Sequence of chain 4.A:
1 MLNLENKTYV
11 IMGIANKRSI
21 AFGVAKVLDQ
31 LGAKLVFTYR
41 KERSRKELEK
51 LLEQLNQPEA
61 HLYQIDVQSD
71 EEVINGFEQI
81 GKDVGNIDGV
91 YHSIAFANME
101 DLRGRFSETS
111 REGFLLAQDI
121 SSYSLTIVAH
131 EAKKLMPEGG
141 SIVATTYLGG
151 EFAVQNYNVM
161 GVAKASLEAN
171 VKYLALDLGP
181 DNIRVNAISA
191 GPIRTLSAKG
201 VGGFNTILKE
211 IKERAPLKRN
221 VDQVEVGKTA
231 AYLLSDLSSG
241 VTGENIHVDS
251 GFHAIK

A protein and the small-molecule ligand that binds it are described below.
Small molecule (SMILES): Cc1c(CN(C)C(=O)CCc2cnc3c(c2)CCC(=O)N3)oc2ccccc12

Binding-site contacts:
Ligand atom C5 contacts residue 0WD1 of chain 4.B at 3.4 Å.
Ligand atom C1 contacts residue 0WD1 of chain 4.B at 3.6 Å.
Ligand atom C20 contacts residue ALA97 of chain 4.A at 3.6 Å (hydrophobic).
Ligand atom C26 contacts residue MET99 of chain 4.A at 3.8 Å (hydrophobic).
Ligand atom N36 contacts residue PHE96 of chain 4.A at 3.6 Å.
Ligand atom C13 contacts residue ASN156 of chain 4.A at 3.7 Å.
Ligand atom O10 contacts residue VAL201 of chain 4.A at 3.8 Å.
Ligand atom C4 contacts residue TYR157 of chain 4.A at 3.6 Å (hydrophobic).
Ligand atom C24 contacts residue SER197 of chain 4.A at 3.3 Å.
Ligand atom C20 contacts residue PHE96 of chain 4.A at 3.7 Å (hydrophobic).
Ligand atom C38 contacts residue TYR147 of chain 4.A at 3.5 Å (hydrophobic).
Ligand atom N36 contacts residue ALA97 of chain 4.A at 2.8 Å (h-bond).
Ligand atom C4 contacts residue TYR147 of chain 4.A at 3.5 Å (hydrophobic).
Ligand atom O2 contacts residue TYR157 of chain 4.A at 2.8 Å (h-bond).
Ligand atom C26 contacts residue SER197 of chain 4.A at 3.7 Å.
Ligand atom C12 contacts residue TYR157 of chain 4.A at 3.7 Å (hydrophobic).
Ligand atom N21 contacts residue PHE96 of chain 4.A at 3.5 Å.
Ligand atom C17 contacts residue SER197 of chain 4.A at 3.7 Å.
Ligand atom N3 contacts residue 0WD1 of chain 4.B at 3.6 Å.
Ligand atom O28 contacts residue PHE96 of chain 4.A at 3.8 Å.
Ligand atom O10 contacts residue TYR157 of chain 4.A at 3.9 Å.
Ligand atom N3 contacts residue TYR157 of chain 4.A at 3.8 Å.
Ligand atom C8 contacts residue TYR157 of chain 4.A at 3.7 Å (hydrophobic).
Ligand atom C12 contacts residue GLN155 of chain 4.A at 3.6 Å.
Ligand atom C9 contacts residue VAL201 of chain 4.A at 3.8 Å (hydrophobic).
Ligand atom C9 contacts residue TYR157 of chain 4.A at 3.6 Å (hydrophobic).
Ligand atom C12 contacts residue ASN156 of chain 4.A at 3.8 Å.
Ligand atom C22 contacts residue LEU102 of chain 4.A at 3.6 Å (hydrophobic).
Ligand atom C1 contacts residue TYR157 of chain 4.A at 3.6 Å (hydrophobic).
Ligand atom O2 contacts residue 0WD1 of chain 4.B at 2.6 Å (h-bond).
Ligand atom C14 contacts residue VAL201 of chain 4.A at 3.7 Å (hydrophobic).
Ligand atom C38 contacts residue PHE204 of chain 4.A at 3.8 Å (hydrophobic).
Ligand atom C4 contacts residue 0WD1 of chain 4.B at 3.3 Å.
Ligand atom C23 contacts residue LEU102 of chain 4.A at 3.6 Å (hydrophobic).
Ligand atom C37 contacts residue ALA97 of chain 4.A at 3.8 Å (hydrophobic).
Ligand atom C14 contacts residue TYR157 of chain 4.A at 3.8 Å (hydrophobic).
Ligand atom C24 contacts residue LEU102 of chain 4.A at 3.8 Å (hydrophobic).
Ligand atom N21 contacts residue ALA97 of chain 4.A at 3.0 Å (h-bond).
Ligand atom C13 contacts residue TYR157 of chain 4.A at 3.8 Å (hydrophobic).
Ligand atom C22 contacts residue ALA97 of chain 4.A at 3.4 Å (hydrophobic).